This small molecule binds to this protein.
Small molecule (SMILES): COc1ccc(OCc2ccc(COc3c(Cl)cccc3Cl)cc2)c(Cl)c1

Sequence of chain 13.E:
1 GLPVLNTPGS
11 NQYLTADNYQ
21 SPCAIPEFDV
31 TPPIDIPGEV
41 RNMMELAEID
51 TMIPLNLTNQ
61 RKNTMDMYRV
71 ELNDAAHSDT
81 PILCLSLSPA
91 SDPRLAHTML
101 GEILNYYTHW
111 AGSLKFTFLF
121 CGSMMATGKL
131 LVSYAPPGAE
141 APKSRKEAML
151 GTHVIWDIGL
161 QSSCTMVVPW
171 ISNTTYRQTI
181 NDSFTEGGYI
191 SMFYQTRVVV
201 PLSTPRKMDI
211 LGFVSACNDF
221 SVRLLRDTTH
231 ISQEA

Binding-site contacts:
Ligand atom CL2 contacts residue ALA24 of chain 13.E at 3.5 Å.
Ligand atom C21 contacts residue TYR182 of chain 14.B at 3.8 Å (hydrophobic).
Ligand atom C12 contacts residue PHE111 of chain 14.B at 3.8 Å (hydrophobic).
Ligand atom C9 contacts residue PHE214 of chain 14.B at 3.7 Å (hydrophobic).
Ligand atom C19 contacts residue LEU217 of chain 14.B at 3.8 Å (hydrophobic).
Ligand atom C21 contacts residue HIS184 of chain 14.B at 3.6 Å.
Ligand atom C5 contacts residue TYR89 of chain 14.B at 3.5 Å (hydrophobic).
Ligand atom C10 contacts residue TYR136 of chain 14.B at 3.5 Å (hydrophobic).
Ligand atom O1 contacts residue ILE87 of chain 14.B at 3.7 Å.
Ligand atom C3 contacts residue MET109 of chain 14.B at 3.7 Å (hydrophobic).
Ligand atom C6 contacts residue TYR89 of chain 14.B at 3.7 Å (hydrophobic).
Ligand atom C7 contacts residue MET109 of chain 14.B at 3.3 Å (hydrophobic).
Ligand atom C8 contacts residue MET109 of chain 14.B at 3.4 Å (hydrophobic).
Ligand atom C12 contacts residue ILE87 of chain 14.B at 3.8 Å (hydrophobic).
Ligand atom C13 contacts residue ILE87 of chain 14.B at 3.7 Å (hydrophobic).
Ligand atom O1 contacts residue PHE214 of chain 14.B at 3.8 Å.
Ligand atom C13 contacts residue PHE111 of chain 14.B at 3.7 Å (hydrophobic).
Ligand atom C4 contacts residue MET109 of chain 14.B at 3.8 Å (hydrophobic).
Ligand atom CL3 contacts residue PHE111 of chain 14.B at 3.8 Å.
Ligand atom CL2 contacts residue TYR136 of chain 14.B at 3.6 Å.
Ligand atom C9 contacts residue VAL176 of chain 14.B at 3.6 Å (hydrophobic).
Ligand atom C14 contacts residue TYR136 of chain 14.B at 3.5 Å (hydrophobic).
Ligand atom O1 contacts residue MET109 of chain 14.B at 3.7 Å.
Ligand atom C16 contacts residue TYR136 of chain 14.B at 3.8 Å (hydrophobic).
Ligand atom C13 contacts residue MET109 of chain 14.B at 3.4 Å (hydrophobic).
Ligand atom C2 contacts residue PHE214 of chain 14.B at 3.6 Å (hydrophobic).
Ligand atom CL3 contacts residue LEU217 of chain 14.B at 3.8 Å.
Ligand atom C20 contacts residue LEU217 of chain 14.B at 3.8 Å (hydrophobic).
Ligand atom C21 contacts residue SER105 of chain 14.B at 3.8 Å.
Ligand atom C11 contacts residue ILE87 of chain 14.B at 3.8 Å (hydrophobic).
Ligand atom C17 contacts residue ALA24 of chain 13.E at 3.7 Å (hydrophobic).
Ligand atom C1 contacts residue TYR182 of chain 14.B at 3.8 Å (hydrophobic).
Ligand atom C20 contacts residue ILE171 of chain 14.B at 3.8 Å (hydrophobic).
Ligand atom C16 contacts residue ALA24 of chain 13.E at 3.8 Å (hydrophobic).
Ligand atom O3 contacts residue PHE107 of chain 14.B at 3.6 Å.
Ligand atom C17 contacts residue TYR136 of chain 14.B at 3.7 Å (hydrophobic).
Ligand atom C7 contacts residue PHE214 of chain 14.B at 3.5 Å (hydrophobic).
Ligand atom O3 contacts residue TYR89 of chain 14.B at 3.6 Å.
Ligand atom CL2 contacts residue ILE25 of chain 13.E at 3.4 Å.
Ligand atom O2 contacts residue VAL173 of chain 14.B at 3.4 Å.

Sequence of chain 14.B:
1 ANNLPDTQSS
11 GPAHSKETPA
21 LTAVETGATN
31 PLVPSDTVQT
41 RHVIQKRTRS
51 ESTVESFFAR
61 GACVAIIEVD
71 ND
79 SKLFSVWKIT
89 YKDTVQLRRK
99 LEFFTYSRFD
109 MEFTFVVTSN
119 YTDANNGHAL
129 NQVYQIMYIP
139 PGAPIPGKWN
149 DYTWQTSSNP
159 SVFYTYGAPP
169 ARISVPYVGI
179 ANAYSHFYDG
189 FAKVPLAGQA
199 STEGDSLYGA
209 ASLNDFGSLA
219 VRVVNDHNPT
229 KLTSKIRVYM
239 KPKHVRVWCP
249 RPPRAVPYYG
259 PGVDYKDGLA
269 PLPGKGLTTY